Sequence of chain 1.A:
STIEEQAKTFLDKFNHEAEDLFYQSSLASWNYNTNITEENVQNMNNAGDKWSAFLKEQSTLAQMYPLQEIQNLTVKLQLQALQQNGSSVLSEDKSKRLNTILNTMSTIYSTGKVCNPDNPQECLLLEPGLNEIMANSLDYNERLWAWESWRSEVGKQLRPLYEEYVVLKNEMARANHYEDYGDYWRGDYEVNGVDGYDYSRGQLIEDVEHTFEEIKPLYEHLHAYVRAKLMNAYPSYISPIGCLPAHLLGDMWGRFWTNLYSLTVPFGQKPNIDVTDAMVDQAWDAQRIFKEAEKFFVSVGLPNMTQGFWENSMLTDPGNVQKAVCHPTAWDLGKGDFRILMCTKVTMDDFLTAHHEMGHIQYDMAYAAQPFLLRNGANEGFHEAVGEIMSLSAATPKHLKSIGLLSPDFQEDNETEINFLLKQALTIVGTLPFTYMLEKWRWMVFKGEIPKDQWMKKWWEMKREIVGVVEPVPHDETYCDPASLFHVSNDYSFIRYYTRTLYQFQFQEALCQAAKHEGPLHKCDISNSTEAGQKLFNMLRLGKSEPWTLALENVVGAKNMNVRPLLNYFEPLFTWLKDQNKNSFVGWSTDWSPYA

A protein and the small-molecule ligand that binds it are described below.
Small molecule (SMILES): CC(=O)N[C@@H]1[C@@H](O)[C@H](O)[C@@H](CO)O[C@H]1O

Binding-site contacts:
Ligand atom O5 contacts residue ASN73 of chain 1.A at 2.3 Å (h-bond).
Ligand atom O5 contacts residue LYS9 of chain 1.A at 4.2 Å.
Ligand atom C3 contacts residue ASN73 of chain 1.A at 3.8 Å.
Ligand atom N2 contacts residue ASN73 of chain 1.A at 2.9 Å (h-bond).
Ligand atom N2 contacts residue THR75 of chain 1.A at 4.3 Å.
Ligand atom C7 contacts residue ASN73 of chain 1.A at 3.9 Å.
Ligand atom C5 contacts residue ASN73 of chain 1.A at 3.6 Å.
Ligand atom O5 contacts residue VAL76 of chain 1.A at 4.3 Å.
Ligand atom C1 contacts residue ASN73 of chain 1.A at 1.4 Å.
Ligand atom C1 contacts residue VAL76 of chain 1.A at 4.3 Å (hydrophobic).
Ligand atom C4 contacts residue ASN73 of chain 1.A at 4.2 Å.
Ligand atom C1 contacts residue THR75 of chain 1.A at 3.8 Å.
Ligand atom C8 contacts residue ASN73 of chain 1.A at 4.1 Å.
Ligand atom C2 contacts residue ASN73 of chain 1.A at 2.5 Å.